Binding-site contacts:
Ligand atom C2 contacts residue LYS428 of chain 1.C at 3.8 Å.
Ligand atom C4 contacts residue LYS428 of chain 1.C at 4.4 Å.
Ligand atom C5 contacts residue TYR306 of chain 1.C at 3.4 Å (hydrophobic).
Ligand atom O4 contacts residue LYS428 of chain 1.C at 4.4 Å.
Ligand atom O4 contacts residue ASP468 of chain 1.C at 4.2 Å.
Ligand atom O2 contacts residue TYR427 of chain 1.C at 3.3 Å.
Ligand atom O1 contacts residue PHE443 of chain 1.C at 4.1 Å.
Ligand atom O1 contacts residue TYR306 of chain 1.C at 3.9 Å.
Ligand atom O4 contacts residue PHE443 of chain 1.C at 3.6 Å.
Ligand atom C6 contacts residue TYR306 of chain 1.C at 3.2 Å (hydrophobic).
Ligand atom C3 contacts residue PHE443 of chain 1.C at 4.1 Å (hydrophobic).
Ligand atom C4 contacts residue TYR306 of chain 1.C at 4.5 Å (hydrophobic).
Ligand atom C4 contacts residue ASP468 of chain 1.C at 4.2 Å.
Ligand atom O5 contacts residue TYR306 of chain 1.C at 4.2 Å.
Ligand atom C2 contacts residue VAL426 of chain 1.C at 4.4 Å (hydrophobic).
Ligand atom O3 contacts residue PRO429 of chain 1.C at 3.7 Å.
Ligand atom O6 contacts residue ASP468 of chain 1.C at 4.2 Å.
Ligand atom C4 contacts residue PHE443 of chain 1.C at 4.3 Å (hydrophobic).
Ligand atom O2 contacts residue PRO429 of chain 1.C at 4.1 Å.
Ligand atom O2 contacts residue ALA430 of chain 1.C at 3.2 Å (h-bond).
Ligand atom C3 contacts residue PRO429 of chain 1.C at 4.1 Å (hydrophobic).
Ligand atom C3 contacts residue ALA430 of chain 1.C at 3.7 Å (hydrophobic).
Ligand atom O1 contacts residue LYS428 of chain 1.C at 4.5 Å.
Ligand atom C2 contacts residue ALA430 of chain 1.C at 4.0 Å (hydrophobic).
Ligand atom O3 contacts residue ALA430 of chain 1.C at 2.9 Å (h-bond).
Ligand atom O2 contacts residue LYS428 of chain 1.C at 3.0 Å (salt-bridge).
Ligand atom O4 contacts residue ALA444 of chain 1.C at 3.8 Å.
Ligand atom O3 contacts residue LYS428 of chain 1.C at 2.6 Å (salt-bridge).
Ligand atom O2 contacts residue VAL426 of chain 1.C at 3.2 Å (h-bond).
Ligand atom C6 contacts residue ALA444 of chain 1.C at 4.2 Å (hydrophobic).
Ligand atom C1 contacts residue TYR427 of chain 1.C at 4.3 Å (hydrophobic).
Ligand atom C3 contacts residue LYS428 of chain 1.C at 3.1 Å.
Ligand atom O6 contacts residue TYR306 of chain 1.C at 3.5 Å (h-bond).
Ligand atom O1 contacts residue TYR427 of chain 1.C at 3.5 Å.
Ligand atom C5 contacts residue PHE443 of chain 1.C at 4.3 Å (hydrophobic).
Ligand atom O1 contacts residue ILE399 of chain 1.C at 4.4 Å.
Ligand atom O3 contacts residue ASP468 of chain 1.C at 4.2 Å.
Ligand atom O4 contacts residue TYR306 of chain 1.C at 4.4 Å.

The small molecule below binds the protein below.
Small molecule (SMILES): OC[C@H]1O[C@H](O[C@H]2[C@H](O)[C@@H](O)[C@@H](O)O[C@@H]2CO)[C@H](O)[C@@H](O)[C@@H]1O

Sequence of chain 1.C:
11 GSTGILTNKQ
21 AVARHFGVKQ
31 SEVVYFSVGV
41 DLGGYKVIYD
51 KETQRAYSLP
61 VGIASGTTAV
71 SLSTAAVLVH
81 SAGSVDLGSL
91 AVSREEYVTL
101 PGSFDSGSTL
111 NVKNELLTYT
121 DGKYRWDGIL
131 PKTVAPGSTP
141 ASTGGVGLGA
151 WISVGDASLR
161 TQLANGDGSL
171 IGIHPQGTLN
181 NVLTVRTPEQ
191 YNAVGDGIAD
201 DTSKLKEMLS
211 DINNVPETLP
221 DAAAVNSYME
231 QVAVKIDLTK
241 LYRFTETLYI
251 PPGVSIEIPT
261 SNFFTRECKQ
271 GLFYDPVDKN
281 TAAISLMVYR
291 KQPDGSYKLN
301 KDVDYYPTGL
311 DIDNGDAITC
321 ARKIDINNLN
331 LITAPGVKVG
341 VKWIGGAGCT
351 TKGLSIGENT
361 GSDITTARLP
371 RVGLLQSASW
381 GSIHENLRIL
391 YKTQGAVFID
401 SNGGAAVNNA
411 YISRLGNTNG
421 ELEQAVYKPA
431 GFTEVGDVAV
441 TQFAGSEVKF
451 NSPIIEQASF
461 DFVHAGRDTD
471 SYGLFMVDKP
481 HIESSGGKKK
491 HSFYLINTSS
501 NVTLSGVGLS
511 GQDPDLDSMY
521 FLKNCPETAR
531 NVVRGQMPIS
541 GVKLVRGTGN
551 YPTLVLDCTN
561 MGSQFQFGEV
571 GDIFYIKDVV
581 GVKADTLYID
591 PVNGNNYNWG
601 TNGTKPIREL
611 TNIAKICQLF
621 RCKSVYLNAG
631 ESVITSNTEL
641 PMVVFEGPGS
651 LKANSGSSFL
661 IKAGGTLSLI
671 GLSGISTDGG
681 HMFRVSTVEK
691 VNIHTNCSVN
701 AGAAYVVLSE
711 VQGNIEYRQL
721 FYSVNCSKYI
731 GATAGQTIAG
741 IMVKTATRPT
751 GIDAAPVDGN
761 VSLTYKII